A protein and the small-molecule ligand that binds it are described below.
Small molecule (SMILES): O=c1[nH]c(=O)c2nn[nH]c2[nH]1

Sequence of chain 4.A:
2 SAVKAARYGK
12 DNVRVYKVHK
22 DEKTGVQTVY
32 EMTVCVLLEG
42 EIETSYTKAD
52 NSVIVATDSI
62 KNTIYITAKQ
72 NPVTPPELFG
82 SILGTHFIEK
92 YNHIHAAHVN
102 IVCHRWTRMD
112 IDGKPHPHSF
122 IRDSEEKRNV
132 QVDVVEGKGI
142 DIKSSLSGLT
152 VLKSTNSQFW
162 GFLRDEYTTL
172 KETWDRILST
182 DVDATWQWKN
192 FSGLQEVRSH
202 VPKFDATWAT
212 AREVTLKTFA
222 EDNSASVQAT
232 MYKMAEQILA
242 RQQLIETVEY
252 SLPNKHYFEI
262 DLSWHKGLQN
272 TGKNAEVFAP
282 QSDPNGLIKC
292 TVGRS

Sequence of chain 3.A:
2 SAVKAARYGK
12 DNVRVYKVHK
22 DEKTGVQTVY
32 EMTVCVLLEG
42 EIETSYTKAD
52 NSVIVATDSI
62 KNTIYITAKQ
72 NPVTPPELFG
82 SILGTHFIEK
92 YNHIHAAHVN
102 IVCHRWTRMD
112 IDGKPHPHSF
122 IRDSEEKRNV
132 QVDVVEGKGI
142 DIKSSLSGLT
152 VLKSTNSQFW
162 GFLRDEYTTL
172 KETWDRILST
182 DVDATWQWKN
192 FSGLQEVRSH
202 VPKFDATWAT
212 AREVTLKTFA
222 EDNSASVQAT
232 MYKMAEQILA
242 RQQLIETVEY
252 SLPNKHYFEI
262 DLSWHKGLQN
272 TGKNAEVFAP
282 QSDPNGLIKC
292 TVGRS

Binding-site contacts:
Ligand atom C6 contacts residue PHE160 of chain 4.A at 3.5 Å (hydrophobic).
Ligand atom N7 contacts residue THR58 of chain 3.A at 2.8 Å (h-bond).
Ligand atom C4 contacts residue ARG177 of chain 4.A at 3.8 Å.
Ligand atom N9 contacts residue PHE160 of chain 4.A at 3.5 Å.
Ligand atom N8 contacts residue PHE160 of chain 4.A at 3.6 Å.
Ligand atom O2 contacts residue GLN229 of chain 4.A at 3.8 Å.
Ligand atom C2 contacts residue ASN255 of chain 4.A at 3.9 Å.
Ligand atom C4 contacts residue PHE160 of chain 4.A at 3.4 Å (hydrophobic).
Ligand atom N9 contacts residue LEU171 of chain 4.A at 4.0 Å.
Ligand atom N9 contacts residue THR58 of chain 3.A at 4.0 Å.
Ligand atom O6 contacts residue PHE160 of chain 4.A at 4.0 Å.
Ligand atom N3 contacts residue ARG177 of chain 4.A at 3.0 Å (salt-bridge).
Ligand atom O6 contacts residue THR58 of chain 3.A at 3.8 Å.
Ligand atom C2 contacts residue ARG177 of chain 4.A at 3.6 Å.
Ligand atom N7 contacts residue PHE160 of chain 4.A at 3.6 Å.
Ligand atom C5 contacts residue PHE160 of chain 4.A at 3.4 Å (hydrophobic).
Ligand atom N9 contacts residue ARG177 of chain 4.A at 3.9 Å.
Ligand atom N3 contacts residue PHE160 of chain 4.A at 3.7 Å.
Ligand atom N1 contacts residue GLN229 of chain 4.A at 3.0 Å (h-bond).
Ligand atom N3 contacts residue ASN255 of chain 4.A at 3.4 Å (h-bond).
Ligand atom O6 contacts residue ILE55 of chain 3.A at 3.5 Å.
Ligand atom O2 contacts residue PHE160 of chain 4.A at 3.9 Å.
Ligand atom C2 contacts residue PHE160 of chain 4.A at 3.7 Å (hydrophobic).
Ligand atom C5 contacts residue THR58 of chain 3.A at 3.9 Å.
Ligand atom N8 contacts residue ALA57 of chain 3.A at 3.8 Å.
Ligand atom C4 contacts residue ASN255 of chain 4.A at 3.9 Å.
Ligand atom N7 contacts residue ALA57 of chain 3.A at 3.5 Å.
Ligand atom O6 contacts residue GLN229 of chain 4.A at 2.9 Å (h-bond).
Ligand atom O6 contacts residue ILE289 of chain 4.A at 4.0 Å.
Ligand atom C6 contacts residue GLN229 of chain 4.A at 3.7 Å.
Ligand atom O6 contacts residue TYR9 of chain 3.A at 3.8 Å.
Ligand atom N8 contacts residue ASP59 of chain 3.A at 3.8 Å.
Ligand atom O2 contacts residue VAL228 of chain 4.A at 2.9 Å (h-bond).
Ligand atom N8 contacts residue LEU171 of chain 4.A at 3.8 Å.
Ligand atom C2 contacts residue VAL228 of chain 4.A at 4.0 Å (hydrophobic).
Ligand atom N1 contacts residue PHE160 of chain 4.A at 3.6 Å.
Ligand atom N8 contacts residue THR58 of chain 3.A at 3.2 Å (h-bond).
Ligand atom O2 contacts residue ARG177 of chain 4.A at 2.8 Å (salt-bridge).
Ligand atom C2 contacts residue GLN229 of chain 4.A at 3.9 Å.
Ligand atom O2 contacts residue SER227 of chain 4.A at 3.6 Å.